A small-molecule ligand and the protein it binds are described below.
Small molecule (SMILES): C/C=C(\C)CC/C=C(\C)CC/C=C(\C)CCC=C(C)C

Sequence of chain 1.J:
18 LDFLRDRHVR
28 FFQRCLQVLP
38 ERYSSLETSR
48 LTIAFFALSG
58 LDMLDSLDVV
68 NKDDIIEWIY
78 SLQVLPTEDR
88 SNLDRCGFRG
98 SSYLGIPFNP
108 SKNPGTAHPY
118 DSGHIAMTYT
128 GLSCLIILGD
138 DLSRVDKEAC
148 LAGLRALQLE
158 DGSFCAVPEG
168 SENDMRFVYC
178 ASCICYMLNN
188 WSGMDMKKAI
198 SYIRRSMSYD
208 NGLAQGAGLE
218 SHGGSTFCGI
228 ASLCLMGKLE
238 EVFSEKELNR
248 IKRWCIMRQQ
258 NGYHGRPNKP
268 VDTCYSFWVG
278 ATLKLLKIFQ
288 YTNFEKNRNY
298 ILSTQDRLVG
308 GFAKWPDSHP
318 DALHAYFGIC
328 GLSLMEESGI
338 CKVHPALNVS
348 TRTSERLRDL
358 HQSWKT

Binding-site contacts:
Ligand atom C4 contacts residue ILE50 of chain 1.J at 3.4 Å (hydrophobic).
Ligand atom C7 contacts residue ALA319 of chain 1.J at 3.6 Å (hydrophobic).
Ligand atom C8 contacts residue ASP318 of chain 1.J at 4.2 Å.
Ligand atom C1 contacts residue CYS8 of chain 1.M at 1.8 Å (hydrophobic).
Ligand atom C6 contacts residue LEU43 of chain 1.J at 3.9 Å (hydrophobic).
Ligand atom C8 contacts residue ALA319 of chain 1.J at 3.7 Å (hydrophobic).
Ligand atom C6 contacts residue ILE50 of chain 1.J at 3.5 Å (hydrophobic).
Ligand atom C8 contacts residue LEU43 of chain 1.J at 4.1 Å (hydrophobic).
Ligand atom C18 contacts residue ARG39 of chain 1.J at 4.3 Å.
Ligand atom C4 contacts residue CYS8 of chain 1.M at 3.5 Å (hydrophobic).
Ligand atom C2 contacts residue CYS8 of chain 1.M at 2.8 Å (hydrophobic).
Ligand atom C7 contacts residue ASP318 of chain 1.J at 3.4 Å.
Ligand atom C1 contacts residue VAL9 of chain 1.M at 3.2 Å (hydrophobic).
Ligand atom C7 contacts residue LEU43 of chain 1.J at 4.1 Å (hydrophobic).
Ligand atom C2 contacts residue VAL9 of chain 1.M at 3.6 Å (hydrophobic).
Ligand atom C5 contacts residue ASP318 of chain 1.J at 4.0 Å.
Ligand atom C1 contacts residue ILE10 of chain 1.M at 3.8 Å (hydrophobic).
Ligand atom C19 contacts residue HIS316 of chain 1.J at 4.2 Å.
Ligand atom C14 contacts residue CYS32 of chain 1.J at 3.8 Å (hydrophobic).
Ligand atom C10 contacts residue ALA319 of chain 1.J at 4.1 Å (hydrophobic).
Ligand atom C3 contacts residue LEU320 of chain 1.J at 4.0 Å (hydrophobic).
Ligand atom C20 contacts residue ARG39 of chain 1.J at 4.2 Å.
Ligand atom C6 contacts residue ALA319 of chain 1.J at 4.1 Å (hydrophobic).
Ligand atom C14 contacts residue ARG31 of chain 1.J at 4.1 Å.
Ligand atom C9 contacts residue LEU43 of chain 1.J at 3.9 Å (hydrophobic).
Ligand atom C17 contacts residue ARG39 of chain 1.J at 4.1 Å.
Ligand atom C9 contacts residue ALA319 of chain 1.J at 3.9 Å (hydrophobic).
Ligand atom C3 contacts residue CYS8 of chain 1.M at 3.5 Å (hydrophobic).
Ligand atom C4 contacts residue PHE53 of chain 1.J at 3.4 Å (hydrophobic).
Ligand atom C12 contacts residue TYR40 of chain 1.J at 3.8 Å (hydrophobic).
Ligand atom C6 contacts residue ASP318 of chain 1.J at 4.2 Å.
Ligand atom C15 contacts residue ARG31 of chain 1.J at 3.9 Å.
Ligand atom C19 contacts residue PRO317 of chain 1.J at 3.9 Å (hydrophobic).
Ligand atom C10 contacts residue ASP318 of chain 1.J at 4.1 Å.
Ligand atom C10 contacts residue TYR40 of chain 1.J at 3.5 Å (hydrophobic).
Ligand atom C4 contacts residue LEU320 of chain 1.J at 3.8 Å (hydrophobic).
Ligand atom C16 contacts residue TYR40 of chain 1.J at 4.1 Å (hydrophobic).
Ligand atom C9 contacts residue ILE50 of chain 1.J at 3.8 Å (hydrophobic).
Ligand atom C17 contacts residue TYR40 of chain 1.J at 4.1 Å (hydrophobic).
Ligand atom C1 contacts residue LEU320 of chain 1.J at 4.0 Å (hydrophobic).

Sequence of chain 1.M:
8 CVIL